Sequence of chain 1.A:
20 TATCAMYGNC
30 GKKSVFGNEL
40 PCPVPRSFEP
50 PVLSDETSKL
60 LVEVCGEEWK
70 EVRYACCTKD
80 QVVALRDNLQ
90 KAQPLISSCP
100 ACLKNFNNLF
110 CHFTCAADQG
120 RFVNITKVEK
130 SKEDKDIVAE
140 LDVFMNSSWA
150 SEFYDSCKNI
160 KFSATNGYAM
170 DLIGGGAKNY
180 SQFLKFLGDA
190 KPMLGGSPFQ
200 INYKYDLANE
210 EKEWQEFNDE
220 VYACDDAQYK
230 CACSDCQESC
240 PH

Binding-site contacts:
Ligand atom C3 contacts residue ASN145 of chain 1.A at 3.8 Å.
Ligand atom C4 contacts residue ASN217 of chain 1.A at 4.3 Å.
Ligand atom C2 contacts residue ASN217 of chain 1.A at 4.0 Å.
Ligand atom C5 contacts residue ASN217 of chain 1.A at 4.2 Å.
Ligand atom C1 contacts residue ASN145 of chain 1.A at 1.4 Å.
Ligand atom C7 contacts residue GLU215 of chain 1.A at 3.3 Å.
Ligand atom C7 contacts residue ASN145 of chain 1.A at 3.2 Å.
Ligand atom O7 contacts residue ASN145 of chain 1.A at 3.1 Å (h-bond).
Ligand atom C4 contacts residue SO41 of chain 1.Y at 4.3 Å.
Ligand atom O3 contacts residue SO41 of chain 1.Y at 3.7 Å.
Ligand atom O4 contacts residue SO41 of chain 1.Y at 4.5 Å.
Ligand atom O7 contacts residue ASN217 of chain 1.A at 4.4 Å.
Ligand atom C7 contacts residue SO41 of chain 1.Y at 3.6 Å.
Ligand atom C8 contacts residue ASN145 of chain 1.A at 4.4 Å.
Ligand atom C8 contacts residue GLU215 of chain 1.A at 3.2 Å.
Ligand atom C1 contacts residue SO41 of chain 1.Y at 3.5 Å.
Ligand atom C1 contacts residue ASN217 of chain 1.A at 3.9 Å.
Ligand atom O7 contacts residue GLU215 of chain 1.A at 3.5 Å (salt-bridge).
Ligand atom N2 contacts residue GLU215 of chain 1.A at 4.0 Å.
Ligand atom C6 contacts residue SER147 of chain 1.A at 4.0 Å.
Ligand atom C6 contacts residue ASN145 of chain 1.A at 4.4 Å.
Ligand atom O6 contacts residue ASN217 of chain 1.A at 3.6 Å (h-bond).
Ligand atom C3 contacts residue SO41 of chain 1.Y at 3.4 Å.
Ligand atom O5 contacts residue ASN145 of chain 1.A at 2.3 Å (h-bond).
Ligand atom C5 contacts residue SER147 of chain 1.A at 4.0 Å.
Ligand atom C5 contacts residue ASN145 of chain 1.A at 3.6 Å.
Ligand atom C8 contacts residue ASN208 of chain 1.A at 4.4 Å.
Ligand atom C6 contacts residue ASN217 of chain 1.A at 4.4 Å.
Ligand atom C2 contacts residue SO41 of chain 1.Y at 3.6 Å.
Ligand atom C5 contacts residue SO41 of chain 1.Y at 4.1 Å.
Ligand atom C4 contacts residue ASN145 of chain 1.A at 4.2 Å.
Ligand atom N2 contacts residue SO41 of chain 1.Y at 2.8 Å (h-bond).
Ligand atom C8 contacts residue SO41 of chain 1.Y at 3.7 Å.
Ligand atom C2 contacts residue ASN145 of chain 1.A at 2.5 Å.
Ligand atom O5 contacts residue SER147 of chain 1.A at 4.0 Å.
Ligand atom O5 contacts residue SO41 of chain 1.Y at 4.4 Å.
Ligand atom O5 contacts residue ASN217 of chain 1.A at 3.4 Å (h-bond).
Ligand atom N2 contacts residue ASN145 of chain 1.A at 2.9 Å (h-bond).

The protein below binds the small molecule below.
Small molecule (SMILES): CC(=O)N[C@H]1[C@H](O[C@H]2[C@H](O)[C@@H](NC(C)=O)CO[C@@H]2CO)O[C@H](CO)[C@@H](O[C@@H]2O[C@H](CO[C@H]3O[C@H](CO)[C@@H](O)[C@H](O)[C@@H]3O)[C@@H](O)[C@H](O)[C@@H]2O)[C@@H]1O